Binding-site contacts:
Ligand atom C2 contacts residue ASN112 of chain 1.A at 2.7 Å.
Ligand atom N2 contacts residue ASN112 of chain 1.A at 3.1 Å (h-bond).
Ligand atom C5 contacts residue ASN112 of chain 1.A at 3.3 Å.
Ligand atom O5 contacts residue THR114 of chain 1.A at 4.2 Å.
Ligand atom C1 contacts residue ASN112 of chain 1.A at 1.4 Å.
Ligand atom C5 contacts residue ASP115 of chain 1.A at 4.5 Å.
Ligand atom O5 contacts residue ASN112 of chain 1.A at 1.9 Å (h-bond).
Ligand atom C1 contacts residue THR114 of chain 1.A at 4.1 Å.
Ligand atom C7 contacts residue ASN112 of chain 1.A at 4.0 Å.
Ligand atom C3 contacts residue ASN112 of chain 1.A at 3.9 Å.
Ligand atom O6 contacts residue GLU86 of chain 1.B at 4.3 Å.
Ligand atom O7 contacts residue ASN112 of chain 1.A at 4.3 Å.
Ligand atom C1 contacts residue ASP115 of chain 1.A at 4.0 Å.
Ligand atom C6 contacts residue ASN112 of chain 1.A at 4.2 Å.
Ligand atom O6 contacts residue LYS91 of chain 1.B at 4.4 Å.
Ligand atom C6 contacts residue ASP115 of chain 1.A at 4.2 Å.
Ligand atom C4 contacts residue ASN112 of chain 1.A at 4.1 Å.
Ligand atom O5 contacts residue ASP115 of chain 1.A at 3.5 Å.

A protein and the small-molecule ligand that binds it are described below.
Small molecule (SMILES): CC(=O)N[C@@H]1[C@@H](O)[C@H](O)[C@@H](CO)O[C@H]1O

Sequence of chain 1.A:
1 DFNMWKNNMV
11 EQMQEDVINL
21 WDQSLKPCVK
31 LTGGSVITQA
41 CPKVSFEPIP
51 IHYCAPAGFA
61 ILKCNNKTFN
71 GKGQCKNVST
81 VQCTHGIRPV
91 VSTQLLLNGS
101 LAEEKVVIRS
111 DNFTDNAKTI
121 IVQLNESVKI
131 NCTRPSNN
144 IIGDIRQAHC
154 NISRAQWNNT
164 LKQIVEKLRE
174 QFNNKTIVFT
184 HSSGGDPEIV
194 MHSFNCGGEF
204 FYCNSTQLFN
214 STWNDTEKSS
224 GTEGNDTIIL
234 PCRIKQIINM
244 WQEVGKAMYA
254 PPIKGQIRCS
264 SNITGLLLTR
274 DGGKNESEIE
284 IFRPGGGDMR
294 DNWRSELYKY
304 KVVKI

Sequence of chain 1.B:
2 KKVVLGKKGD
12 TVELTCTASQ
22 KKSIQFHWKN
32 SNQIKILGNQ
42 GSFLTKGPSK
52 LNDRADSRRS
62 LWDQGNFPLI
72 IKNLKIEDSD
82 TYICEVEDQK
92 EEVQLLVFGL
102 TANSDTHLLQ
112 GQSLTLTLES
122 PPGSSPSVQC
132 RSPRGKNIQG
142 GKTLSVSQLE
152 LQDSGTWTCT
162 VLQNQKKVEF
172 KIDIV